A small-molecule ligand and the protein it binds are described below.
Small molecule (SMILES): CC1C(=O)CCCC1=O

Binding-site contacts:
Ligand atom C4 contacts residue MET26 of chain 1.A at 4.3 Å (hydrophobic).
Ligand atom C4 contacts residue ASP753 of chain 1.A at 4.3 Å.
Ligand atom C7 contacts residue ASP753 of chain 1.A at 4.2 Å.
Ligand atom C3 contacts residue GLU754 of chain 1.A at 4.2 Å.
Ligand atom C6 contacts residue ASP753 of chain 1.A at 3.7 Å.
Ligand atom O9 contacts residue ASP753 of chain 1.A at 4.3 Å.
Ligand atom O8 contacts residue THR755 of chain 1.A at 4.5 Å.
Ligand atom C3 contacts residue ASP753 of chain 1.A at 4.5 Å.
Ligand atom C5 contacts residue MET26 of chain 1.A at 4.3 Å (hydrophobic).
Ligand atom C5 contacts residue ASP753 of chain 1.A at 4.3 Å.
Ligand atom O8 contacts residue GLU754 of chain 1.A at 3.1 Å (salt-bridge).

Sequence of chain 1.A:
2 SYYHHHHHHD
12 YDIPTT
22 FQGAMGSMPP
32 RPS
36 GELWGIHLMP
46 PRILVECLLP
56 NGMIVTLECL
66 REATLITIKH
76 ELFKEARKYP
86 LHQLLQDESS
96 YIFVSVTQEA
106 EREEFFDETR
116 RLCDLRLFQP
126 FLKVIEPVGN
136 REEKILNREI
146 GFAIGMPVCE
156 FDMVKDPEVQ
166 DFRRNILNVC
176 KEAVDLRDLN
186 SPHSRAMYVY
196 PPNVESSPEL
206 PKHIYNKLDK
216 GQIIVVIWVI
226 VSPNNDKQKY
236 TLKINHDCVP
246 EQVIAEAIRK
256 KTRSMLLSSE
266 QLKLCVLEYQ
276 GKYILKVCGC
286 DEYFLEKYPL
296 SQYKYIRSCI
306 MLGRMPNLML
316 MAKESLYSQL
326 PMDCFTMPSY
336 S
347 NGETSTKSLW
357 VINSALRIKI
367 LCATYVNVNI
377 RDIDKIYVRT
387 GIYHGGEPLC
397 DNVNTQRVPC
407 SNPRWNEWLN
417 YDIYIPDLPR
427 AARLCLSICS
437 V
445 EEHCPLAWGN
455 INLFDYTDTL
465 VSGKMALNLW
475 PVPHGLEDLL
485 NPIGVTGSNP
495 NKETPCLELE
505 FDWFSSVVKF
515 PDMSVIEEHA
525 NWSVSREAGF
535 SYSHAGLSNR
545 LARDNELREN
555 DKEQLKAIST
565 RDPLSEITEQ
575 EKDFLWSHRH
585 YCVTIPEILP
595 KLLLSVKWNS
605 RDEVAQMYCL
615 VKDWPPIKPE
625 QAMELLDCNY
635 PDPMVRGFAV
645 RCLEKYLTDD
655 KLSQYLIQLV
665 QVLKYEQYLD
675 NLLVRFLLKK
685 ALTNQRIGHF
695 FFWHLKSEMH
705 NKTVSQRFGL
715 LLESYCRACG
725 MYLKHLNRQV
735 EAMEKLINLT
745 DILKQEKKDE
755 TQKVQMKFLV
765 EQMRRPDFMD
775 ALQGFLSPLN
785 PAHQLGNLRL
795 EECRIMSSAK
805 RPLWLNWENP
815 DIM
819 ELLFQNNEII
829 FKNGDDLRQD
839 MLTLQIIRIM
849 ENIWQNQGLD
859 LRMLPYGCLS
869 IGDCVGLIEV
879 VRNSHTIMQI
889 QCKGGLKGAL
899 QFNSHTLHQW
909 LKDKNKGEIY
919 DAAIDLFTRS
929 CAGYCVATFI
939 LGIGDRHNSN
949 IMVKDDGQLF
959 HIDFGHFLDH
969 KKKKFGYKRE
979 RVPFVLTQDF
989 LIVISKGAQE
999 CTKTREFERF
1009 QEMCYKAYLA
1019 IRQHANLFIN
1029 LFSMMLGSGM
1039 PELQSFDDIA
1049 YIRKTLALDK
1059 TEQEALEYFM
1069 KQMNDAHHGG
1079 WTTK